The protein below binds the small molecule below.
Small molecule (SMILES): C[C@H]1O[C@@H](O)[C@H](O)[C@@H](O)[C@H]1O

Sequence of chain 1.A:
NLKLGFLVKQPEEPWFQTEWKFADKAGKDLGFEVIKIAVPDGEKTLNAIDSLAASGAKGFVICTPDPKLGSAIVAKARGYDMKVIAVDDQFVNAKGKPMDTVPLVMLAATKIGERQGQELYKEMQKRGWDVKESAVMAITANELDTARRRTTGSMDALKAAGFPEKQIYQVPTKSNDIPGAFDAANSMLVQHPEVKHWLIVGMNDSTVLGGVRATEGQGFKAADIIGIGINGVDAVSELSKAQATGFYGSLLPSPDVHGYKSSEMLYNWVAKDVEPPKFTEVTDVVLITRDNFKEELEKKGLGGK

Binding-site contacts:
Ligand atom O3 contacts residue GLU14 of chain 1.A at 2.6 Å (salt-bridge).
Ligand atom O4 contacts residue ARG151 of chain 1.A at 2.8 Å (salt-bridge).
Ligand atom O4 contacts residue FCA1 of chain 1.B at 0.2 Å (h-bond).
Ligand atom C6 contacts residue ASP89 of chain 1.A at 4.0 Å.
Ligand atom C6 contacts residue FCA1 of chain 1.B at 0.2 Å.
Ligand atom C4 contacts residue ARG151 of chain 1.A at 4.1 Å.
Ligand atom O3 contacts residue FCA1 of chain 1.B at 0.1 Å (h-bond).
Ligand atom C2 contacts residue LYS10 of chain 1.A at 3.8 Å.
Ligand atom C3 contacts residue GLU14 of chain 1.A at 3.6 Å.
Ligand atom O5 contacts residue ARG151 of chain 1.A at 3.2 Å (salt-bridge).
Ligand atom C6 contacts residue ARG151 of chain 1.A at 4.0 Å.
Ligand atom O1 contacts residue ASP90 of chain 1.A at 2.7 Å (salt-bridge).
Ligand atom O1 contacts residue ARG151 of chain 1.A at 3.4 Å (salt-bridge).
Ligand atom C1 contacts residue ASP90 of chain 1.A at 3.4 Å.
Ligand atom C6 contacts residue TRP16 of chain 1.A at 3.6 Å (hydrophobic).
Ligand atom O1 contacts residue THR147 of chain 1.A at 3.4 Å.
Ligand atom C4 contacts residue ASN232 of chain 1.A at 3.3 Å.
Ligand atom C3 contacts residue FCA1 of chain 1.B at 0.1 Å.
Ligand atom C1 contacts residue LYS10 of chain 1.A at 3.7 Å.
Ligand atom O1 contacts residue LYS10 of chain 1.A at 3.3 Å (salt-bridge).
Ligand atom O1 contacts residue FCA1 of chain 1.B at 1.1 Å.
Ligand atom C3 contacts residue ASN232 of chain 1.A at 3.9 Å.
Ligand atom O5 contacts residue ASP89 of chain 1.A at 4.0 Å.
Ligand atom O5 contacts residue ASP90 of chain 1.A at 3.9 Å.
Ligand atom O4 contacts residue ASN232 of chain 1.A at 2.7 Å (h-bond).
Ligand atom C2 contacts residue FCA1 of chain 1.B at 0.3 Å.
Ligand atom O4 contacts residue ASN205 of chain 1.A at 3.9 Å.
Ligand atom O5 contacts residue FCA1 of chain 1.B at 0.3 Å (h-bond).
Ligand atom C4 contacts residue TRP16 of chain 1.A at 3.8 Å (hydrophobic).
Ligand atom O2 contacts residue LYS10 of chain 1.A at 2.7 Å (salt-bridge).
Ligand atom C5 contacts residue TRP16 of chain 1.A at 3.5 Å (hydrophobic).
Ligand atom O1 contacts residue LEU145 of chain 1.A at 3.9 Å.
Ligand atom C5 contacts residue FCA1 of chain 1.B at 0.3 Å.
Ligand atom O3 contacts residue ASN232 of chain 1.A at 3.0 Å (h-bond).
Ligand atom O3 contacts residue ASN205 of chain 1.A at 3.0 Å (h-bond).
Ligand atom C1 contacts residue FCA1 of chain 1.B at 0.6 Å.
Ligand atom O2 contacts residue FCA1 of chain 1.B at 0.4 Å (h-bond).
Ligand atom C1 contacts residue ARG151 of chain 1.A at 3.8 Å.
Ligand atom C6 contacts residue LEU108 of chain 1.A at 3.8 Å (hydrophobic).
Ligand atom C4 contacts residue FCA1 of chain 1.B at 0.1 Å.